Sequence of chain 1.B:
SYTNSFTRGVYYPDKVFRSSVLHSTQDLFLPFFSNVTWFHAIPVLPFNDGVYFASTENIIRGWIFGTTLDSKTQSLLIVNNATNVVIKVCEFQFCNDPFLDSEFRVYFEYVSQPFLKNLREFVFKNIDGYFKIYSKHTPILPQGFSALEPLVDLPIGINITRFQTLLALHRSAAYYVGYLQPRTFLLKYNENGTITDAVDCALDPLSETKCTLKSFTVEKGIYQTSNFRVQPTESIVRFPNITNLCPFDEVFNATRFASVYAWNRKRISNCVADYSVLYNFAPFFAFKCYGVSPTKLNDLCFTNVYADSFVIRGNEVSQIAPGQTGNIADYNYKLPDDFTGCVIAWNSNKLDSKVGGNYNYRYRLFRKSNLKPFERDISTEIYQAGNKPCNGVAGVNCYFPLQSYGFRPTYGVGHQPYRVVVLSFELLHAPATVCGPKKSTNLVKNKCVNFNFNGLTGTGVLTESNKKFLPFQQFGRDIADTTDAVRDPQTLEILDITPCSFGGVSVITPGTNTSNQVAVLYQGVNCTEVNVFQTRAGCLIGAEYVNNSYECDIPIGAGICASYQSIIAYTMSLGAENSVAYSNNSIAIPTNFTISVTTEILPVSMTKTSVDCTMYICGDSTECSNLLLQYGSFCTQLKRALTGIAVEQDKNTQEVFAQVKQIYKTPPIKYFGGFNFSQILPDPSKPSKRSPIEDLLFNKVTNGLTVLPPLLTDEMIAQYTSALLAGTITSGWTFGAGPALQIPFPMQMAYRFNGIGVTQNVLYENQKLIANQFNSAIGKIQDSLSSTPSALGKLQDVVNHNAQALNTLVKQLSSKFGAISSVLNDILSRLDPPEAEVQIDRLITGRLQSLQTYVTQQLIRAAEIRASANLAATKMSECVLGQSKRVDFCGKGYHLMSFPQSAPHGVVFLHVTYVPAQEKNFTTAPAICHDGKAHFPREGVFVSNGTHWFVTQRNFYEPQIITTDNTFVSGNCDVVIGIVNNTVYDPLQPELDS

Binding-site contacts:
Ligand atom C7 contacts residue TYR774 of chain 1.A at 4.2 Å (hydrophobic).
Ligand atom N2 contacts residue TYR774 of chain 1.A at 3.7 Å.
Ligand atom O7 contacts residue SER686 of chain 1.B at 3.7 Å.
Ligand atom C3 contacts residue ASN687 of chain 1.B at 3.8 Å.
Ligand atom C2 contacts residue TYR774 of chain 1.A at 4.5 Å (hydrophobic).
Ligand atom N2 contacts residue ASN687 of chain 1.B at 2.8 Å (h-bond).
Ligand atom C8 contacts residue TYR774 of chain 1.A at 3.3 Å (hydrophobic).
Ligand atom C2 contacts residue ASN687 of chain 1.B at 2.5 Å.
Ligand atom C1 contacts residue ASN687 of chain 1.B at 1.4 Å.
Ligand atom C4 contacts residue ASN687 of chain 1.B at 4.3 Å.
Ligand atom C5 contacts residue ASN687 of chain 1.B at 3.7 Å.
Ligand atom C7 contacts residue ILE772 of chain 1.A at 4.5 Å (hydrophobic).
Ligand atom C8 contacts residue ASN687 of chain 1.B at 4.3 Å.
Ligand atom C1 contacts residue TYR774 of chain 1.A at 4.3 Å (hydrophobic).
Ligand atom O7 contacts residue ASN687 of chain 1.B at 3.2 Å.
Ligand atom O5 contacts residue ASN687 of chain 1.B at 2.4 Å (h-bond).
Ligand atom C7 contacts residue ASN687 of chain 1.B at 3.2 Å.
Ligand atom C8 contacts residue ILE772 of chain 1.A at 3.7 Å (hydrophobic).

This small molecule binds to this protein.
Small molecule (SMILES): CC(=O)N[C@@H]1[C@@H](O)[C@H](O)[C@@H](CO)O[C@H]1O

Sequence of chain 1.A:
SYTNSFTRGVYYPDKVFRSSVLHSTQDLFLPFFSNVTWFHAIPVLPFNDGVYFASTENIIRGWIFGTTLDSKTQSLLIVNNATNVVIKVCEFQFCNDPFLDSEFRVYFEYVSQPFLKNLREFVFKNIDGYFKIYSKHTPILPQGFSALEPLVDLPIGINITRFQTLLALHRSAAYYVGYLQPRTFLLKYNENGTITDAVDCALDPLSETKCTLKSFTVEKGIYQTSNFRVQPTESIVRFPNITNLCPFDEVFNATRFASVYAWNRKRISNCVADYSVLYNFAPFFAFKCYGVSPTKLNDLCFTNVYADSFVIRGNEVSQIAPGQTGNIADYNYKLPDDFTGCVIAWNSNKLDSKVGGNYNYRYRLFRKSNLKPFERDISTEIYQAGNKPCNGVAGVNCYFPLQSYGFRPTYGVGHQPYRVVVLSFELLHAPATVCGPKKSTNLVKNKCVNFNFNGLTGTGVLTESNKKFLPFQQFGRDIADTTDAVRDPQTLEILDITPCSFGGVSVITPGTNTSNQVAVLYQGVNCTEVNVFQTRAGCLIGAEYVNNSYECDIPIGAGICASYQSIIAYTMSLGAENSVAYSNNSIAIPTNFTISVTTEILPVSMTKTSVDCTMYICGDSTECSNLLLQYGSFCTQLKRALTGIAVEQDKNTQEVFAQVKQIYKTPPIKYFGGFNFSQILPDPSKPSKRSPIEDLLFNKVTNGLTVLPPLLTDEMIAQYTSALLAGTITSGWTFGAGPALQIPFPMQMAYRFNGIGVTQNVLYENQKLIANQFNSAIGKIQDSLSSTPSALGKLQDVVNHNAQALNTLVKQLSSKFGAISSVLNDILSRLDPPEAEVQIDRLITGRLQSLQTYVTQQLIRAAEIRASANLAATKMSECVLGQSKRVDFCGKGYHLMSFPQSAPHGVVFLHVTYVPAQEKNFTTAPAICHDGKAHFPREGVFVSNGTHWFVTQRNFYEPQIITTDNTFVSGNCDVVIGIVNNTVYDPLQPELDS